Sequence of chain 4.A:
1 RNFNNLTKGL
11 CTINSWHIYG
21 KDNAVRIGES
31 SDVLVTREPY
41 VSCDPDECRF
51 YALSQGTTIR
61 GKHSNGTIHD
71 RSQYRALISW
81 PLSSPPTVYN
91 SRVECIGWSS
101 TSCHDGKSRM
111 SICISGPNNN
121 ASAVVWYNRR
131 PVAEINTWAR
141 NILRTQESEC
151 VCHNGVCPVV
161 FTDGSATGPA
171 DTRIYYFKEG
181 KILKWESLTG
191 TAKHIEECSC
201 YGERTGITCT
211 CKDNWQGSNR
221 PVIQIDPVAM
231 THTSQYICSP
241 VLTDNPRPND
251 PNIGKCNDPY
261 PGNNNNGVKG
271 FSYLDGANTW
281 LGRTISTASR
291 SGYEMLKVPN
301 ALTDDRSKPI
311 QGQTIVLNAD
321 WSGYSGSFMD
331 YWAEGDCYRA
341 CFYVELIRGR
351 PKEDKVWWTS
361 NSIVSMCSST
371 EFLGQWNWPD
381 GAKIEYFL

This small molecule binds to this protein.
Small molecule (SMILES): CC(=O)N[C@@H]1[C@@H](O)[C@H](O)[C@@H](CO)O[C@H]1O

Binding-site contacts:
Ligand atom O5 contacts residue ASN5 of chain 4.A at 2.4 Å (h-bond).
Ligand atom O3 contacts residue ASN2 of chain 4.A at 3.5 Å (h-bond).
Ligand atom O5 contacts residue ASN154 of chain 4.A at 3.8 Å.
Ligand atom N2 contacts residue ASN2 of chain 4.A at 4.0 Å.
Ligand atom C7 contacts residue PHE3 of chain 4.A at 3.5 Å (hydrophobic).
Ligand atom N2 contacts residue PHE3 of chain 4.A at 2.8 Å (h-bond).
Ligand atom C8 contacts residue ASN2 of chain 4.A at 3.6 Å.
Ligand atom C6 contacts residue ASN154 of chain 4.A at 4.1 Å.
Ligand atom C8 contacts residue PHE3 of chain 4.A at 3.3 Å (hydrophobic).
Ligand atom O7 contacts residue ASN5 of chain 4.A at 4.2 Å.
Ligand atom N2 contacts residue ASN5 of chain 4.A at 2.9 Å (h-bond).
Ligand atom C1 contacts residue PHE3 of chain 4.A at 4.0 Å (hydrophobic).
Ligand atom C7 contacts residue ASN5 of chain 4.A at 3.7 Å.
Ligand atom C7 contacts residue ASN2 of chain 4.A at 3.9 Å.
Ligand atom C1 contacts residue ASN5 of chain 4.A at 1.4 Å.
Ligand atom C1 contacts residue ASN154 of chain 4.A at 4.0 Å.
Ligand atom C3 contacts residue ASN5 of chain 4.A at 3.8 Å.
Ligand atom C2 contacts residue PHE3 of chain 4.A at 3.9 Å (hydrophobic).
Ligand atom C3 contacts residue PHE3 of chain 4.A at 4.4 Å (hydrophobic).
Ligand atom C5 contacts residue ASN154 of chain 4.A at 3.5 Å.
Ligand atom C5 contacts residue ASN5 of chain 4.A at 3.7 Å.
Ligand atom C3 contacts residue ASN2 of chain 4.A at 4.4 Å.
Ligand atom C2 contacts residue ASN5 of chain 4.A at 2.4 Å.
Ligand atom C4 contacts residue ASN5 of chain 4.A at 4.2 Å.